Binding-site contacts:
Ligand atom OQ1 contacts residue LPC1 of chain 1.F at 3.8 Å.
Ligand atom CL contacts residue ILE81 of chain 1.B at 3.9 Å (hydrophobic).
Ligand atom CK contacts residue ALA55 of chain 1.B at 3.9 Å (hydrophobic).
Ligand atom OQ2 contacts residue HIS35 of chain 1.B at 3.9 Å.
Ligand atom C0B contacts residue HIS35 of chain 1.B at 3.5 Å.
Ligand atom CN contacts residue LEU83 of chain 1.B at 3.7 Å (hydrophobic).
Ligand atom CA contacts residue HIS35 of chain 1.B at 3.9 Å.
Ligand atom C8 contacts residue VAL90 of chain 1.B at 3.6 Å (hydrophobic).
Ligand atom CH contacts residue ILE85 of chain 1.B at 3.9 Å (hydrophobic).
Ligand atom CD contacts residue TYR79 of chain 1.B at 3.6 Å (hydrophobic).
Ligand atom OQ2 contacts residue TYR79 of chain 1.B at 3.7 Å.
Ligand atom CM contacts residue ALA66 of chain 1.B at 3.7 Å (hydrophobic).
Ligand atom CG contacts residue ILE81 of chain 1.B at 4.0 Å (hydrophobic).
Ligand atom C3 contacts residue ASN76 of chain 1.B at 3.6 Å.
Ligand atom C0A contacts residue HIS35 of chain 1.B at 3.3 Å.
Ligand atom CF contacts residue CYS48 of chain 1.B at 3.9 Å (hydrophobic).
Ligand atom O8 contacts residue TYR79 of chain 1.B at 2.8 Å (h-bond).
Ligand atom C0A contacts residue ASN76 of chain 1.B at 3.4 Å.
Ligand atom CJ contacts residue SER82 of chain 1.B at 3.6 Å.
Ligand atom N1 contacts residue ASN76 of chain 1.B at 3.6 Å (h-bond).
Ligand atom CN contacts residue ALA66 of chain 1.B at 3.9 Å (hydrophobic).
Ligand atom O8 contacts residue VAL90 of chain 1.B at 2.7 Å (h-bond).
Ligand atom C8 contacts residue TYR79 of chain 1.B at 3.9 Å (hydrophobic).
Ligand atom CN contacts residue ARG67 of chain 1.B at 4.1 Å.
Ligand atom N1 contacts residue HIS35 of chain 1.B at 3.6 Å.
Ligand atom C7 contacts residue HIS35 of chain 1.B at 4.0 Å.
Ligand atom O6 contacts residue HIS35 of chain 1.B at 3.4 Å (h-bond).
Ligand atom C2 contacts residue HIS35 of chain 1.B at 3.3 Å.
Ligand atom C2 contacts residue ASN76 of chain 1.B at 3.1 Å.
Ligand atom CN contacts residue SER82 of chain 1.B at 3.7 Å.
Ligand atom C9 contacts residue ARG44 of chain 1.B at 3.4 Å.
Ligand atom O4 contacts residue ASN76 of chain 1.B at 3.9 Å.
Ligand atom CD contacts residue VAL90 of chain 1.B at 3.6 Å (hydrophobic).
Ligand atom C0C contacts residue ASN76 of chain 1.B at 3.3 Å.
Ligand atom OQ1 contacts residue HIS35 of chain 1.B at 3.1 Å.
Ligand atom CN contacts residue GLU63 of chain 1.B at 4.1 Å.
Ligand atom CI contacts residue LEU51 of chain 1.B at 3.9 Å (hydrophobic).
Ligand atom O4 contacts residue PRO78 of chain 1.B at 4.0 Å.
Ligand atom CE contacts residue TYR79 of chain 1.B at 3.7 Å (hydrophobic).
Ligand atom C8 contacts residue ARG44 of chain 1.B at 3.9 Å.

The small molecule below binds the protein below.
Small molecule (SMILES): CCCCCCCCCCCCCC(=O)OC[C@@H](O)CO[P](=O)(O)OCC[N+](C)(C)C

Sequence of chain 1.B:
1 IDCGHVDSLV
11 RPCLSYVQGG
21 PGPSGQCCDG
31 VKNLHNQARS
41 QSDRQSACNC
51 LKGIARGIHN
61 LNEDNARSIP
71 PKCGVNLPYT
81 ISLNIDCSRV